This small molecule binds to this protein.
Small molecule (SMILES): Nc1ncnc2c1ncn2[C@@H]1O[C@H](CO[P](=O)(O)O[P](=O)(O)CP(=O)(O)O)[C@@H](O)[C@H]1O

Sequence of chain 1.F:
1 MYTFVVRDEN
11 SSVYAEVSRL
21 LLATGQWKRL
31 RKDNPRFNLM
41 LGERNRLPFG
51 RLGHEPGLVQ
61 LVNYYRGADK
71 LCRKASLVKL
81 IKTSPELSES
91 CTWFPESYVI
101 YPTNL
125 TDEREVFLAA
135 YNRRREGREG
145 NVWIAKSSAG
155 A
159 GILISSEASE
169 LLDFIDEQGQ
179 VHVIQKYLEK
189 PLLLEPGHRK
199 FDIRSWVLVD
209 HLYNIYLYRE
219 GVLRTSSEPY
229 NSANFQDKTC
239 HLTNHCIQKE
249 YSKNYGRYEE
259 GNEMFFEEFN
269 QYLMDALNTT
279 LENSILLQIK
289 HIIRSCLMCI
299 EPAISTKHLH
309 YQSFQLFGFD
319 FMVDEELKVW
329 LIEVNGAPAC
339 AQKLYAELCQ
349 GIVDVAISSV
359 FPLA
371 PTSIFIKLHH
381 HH

Binding-site contacts:
Ligand atom O2G contacts residue ARG222 of chain 1.F at 3.1 Å (salt-bridge).
Ligand atom O2G contacts residue ASN333 of chain 1.F at 3.6 Å.
Ligand atom C8 contacts residue LYS150 of chain 1.F at 3.3 Å.
Ligand atom N6 contacts residue LYS184 of chain 1.F at 2.7 Å (salt-bridge).
Ligand atom O2A contacts residue LYS74 of chain 1.F at 3.2 Å.
Ligand atom O2B contacts residue ALA155 of chain 1.F at 3.7 Å.
Ligand atom O2' contacts residue HIS239 of chain 1.F at 3.3 Å (h-bond).
Ligand atom O2B contacts residue MG1 of chain 1.W at 3.4 Å.
Ligand atom C3' contacts residue THR241 of chain 1.F at 3.4 Å.
Ligand atom O1A contacts residue GLU331 of chain 1.F at 3.5 Å.
Ligand atom N1 contacts residue TYR185 of chain 1.F at 3.6 Å.
Ligand atom N6 contacts residue ILE148 of chain 1.F at 3.6 Å.
Ligand atom N7 contacts residue LYS150 of chain 1.F at 2.9 Å (salt-bridge).
Ligand atom C4' contacts residue ASN242 of chain 1.F at 3.6 Å.
Ligand atom N6 contacts residue GLN183 of chain 1.F at 3.1 Å (h-bond).
Ligand atom PG contacts residue GLU331 of chain 1.F at 3.6 Å.
Ligand atom C8 contacts residue ILE148 of chain 1.F at 3.5 Å (hydrophobic).
Ligand atom O3G contacts residue GLU331 of chain 1.F at 2.3 Å (salt-bridge).
Ligand atom C2 contacts residue LYS198 of chain 1.F at 3.2 Å.
Ligand atom C2 contacts residue LEU186 of chain 1.F at 3.5 Å (hydrophobic).
Ligand atom O3G contacts residue ASN333 of chain 1.F at 2.6 Å (h-bond).
Ligand atom O1B contacts residue LYS74 of chain 1.F at 3.2 Å (salt-bridge).
Ligand atom C3B contacts residue ASN242 of chain 1.F at 3.2 Å.
Ligand atom C6 contacts residue LYS184 of chain 1.F at 3.7 Å.
Ligand atom PB contacts residue MG1 of chain 1.W at 3.4 Å.
Ligand atom N7 contacts residue GLN183 of chain 1.F at 3.2 Å (h-bond).
Ligand atom C5 contacts residue GLN183 of chain 1.F at 3.6 Å.
Ligand atom N1 contacts residue LEU186 of chain 1.F at 3.0 Å (h-bond).
Ligand atom C5' contacts residue ASN242 of chain 1.F at 3.6 Å.
Ligand atom O1B contacts residue GLU331 of chain 1.F at 2.5 Å (salt-bridge).
Ligand atom O2' contacts residue THR241 of chain 1.F at 3.5 Å (h-bond).
Ligand atom O3G contacts residue MG1 of chain 1.W at 2.8 Å.
Ligand atom O2A contacts residue LYS150 of chain 1.F at 3.1 Å.
Ligand atom O1B contacts residue MG1 of chain 1.W at 2.3 Å.
Ligand atom O2G contacts residue ASP318 of chain 1.F at 2.6 Å (salt-bridge).
Ligand atom O2' contacts residue LYS198 of chain 1.F at 3.4 Å.
Ligand atom N7 contacts residue ILE148 of chain 1.F at 3.6 Å.
Ligand atom N6 contacts residue TYR185 of chain 1.F at 3.7 Å.
Ligand atom N3 contacts residue LYS198 of chain 1.F at 2.8 Å (salt-bridge).
Ligand atom O3' contacts residue THR241 of chain 1.F at 2.0 Å (h-bond).